Sequence of chain 1.B:
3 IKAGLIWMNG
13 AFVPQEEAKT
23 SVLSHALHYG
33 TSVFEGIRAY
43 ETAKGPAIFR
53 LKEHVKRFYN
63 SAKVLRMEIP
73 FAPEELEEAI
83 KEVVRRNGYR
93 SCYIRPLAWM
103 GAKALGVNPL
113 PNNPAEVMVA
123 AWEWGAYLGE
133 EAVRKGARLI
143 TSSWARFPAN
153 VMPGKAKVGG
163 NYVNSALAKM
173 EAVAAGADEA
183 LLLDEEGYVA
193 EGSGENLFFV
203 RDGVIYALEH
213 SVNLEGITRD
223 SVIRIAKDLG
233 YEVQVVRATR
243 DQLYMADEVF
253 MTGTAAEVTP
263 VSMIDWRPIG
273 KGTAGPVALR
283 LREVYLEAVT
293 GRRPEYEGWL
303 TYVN

Binding-site contacts:
Ligand atom C3R contacts residue PHE36 of chain 1.B at 4.4 Å (hydrophobic).
Ligand atom C contacts residue GLY196 of chain 1.B at 3.7 Å.
Ligand atom OB contacts residue PLP1 of chain 1.H at 4.1 Å.
Ligand atom C1R contacts residue PLP1 of chain 1.H at 4.4 Å.
Ligand atom C4R contacts residue TYR164 of chain 1.B at 4.0 Å (hydrophobic).
Ligand atom C2 contacts residue ALA257 of chain 1.B at 4.4 Å (hydrophobic).
Ligand atom N1 contacts residue GLU197 of chain 1.B at 3.5 Å (salt-bridge).
Ligand atom C3R contacts residue TYR31 of chain 2.B at 3.9 Å (hydrophobic).
Ligand atom OB contacts residue ALA257 of chain 1.B at 2.5 Å (h-bond).
Ligand atom C5R contacts residue PLP1 of chain 1.H at 4.3 Å.
Ligand atom C2R contacts residue PLP1 of chain 1.H at 4.3 Å.
Ligand atom C6R contacts residue GLY196 of chain 1.B at 3.5 Å.
Ligand atom OB contacts residue GLY255 of chain 1.B at 3.7 Å.
Ligand atom OA contacts residue ALA257 of chain 1.B at 3.3 Å (h-bond).
Ligand atom C contacts residue ALA257 of chain 1.B at 3.3 Å (hydrophobic).
Ligand atom C3 contacts residue GLY196 of chain 1.B at 3.0 Å.
Ligand atom C3R contacts residue ARG97 of chain 1.B at 3.5 Å.
Ligand atom C4R contacts residue ARG97 of chain 1.B at 4.3 Å.
Ligand atom C4R contacts residue PHE36 of chain 1.B at 3.8 Å (hydrophobic).
Ligand atom C6R contacts residue PLP1 of chain 1.H at 3.8 Å.
Ligand atom OA contacts residue GLY196 of chain 1.B at 3.5 Å (h-bond).
Ligand atom C2R contacts residue TYR95 of chain 1.B at 3.9 Å (hydrophobic).
Ligand atom C5R contacts residue TYR164 of chain 1.B at 3.8 Å (hydrophobic).
Ligand atom C contacts residue ALA258 of chain 1.B at 4.1 Å (hydrophobic).
Ligand atom C contacts residue GLY255 of chain 1.B at 3.9 Å.
Ligand atom OB contacts residue THR256 of chain 1.B at 3.0 Å (h-bond).
Ligand atom C3 contacts residue PLP1 of chain 1.H at 4.0 Å.
Ligand atom C4R contacts residue VAL109 of chain 2.B at 4.1 Å (hydrophobic).
Ligand atom OB contacts residue ALA258 of chain 1.B at 4.2 Å.
Ligand atom C4R contacts residue TYR31 of chain 2.B at 3.9 Å (hydrophobic).
Ligand atom C3R contacts residue TYR95 of chain 1.B at 4.0 Å (hydrophobic).
Ligand atom C1R contacts residue GLY196 of chain 1.B at 3.8 Å.
Ligand atom C2 contacts residue GLY196 of chain 1.B at 3.7 Å.
Ligand atom OA contacts residue ALA258 of chain 1.B at 3.2 Å (h-bond).
Ligand atom N1 contacts residue GLY196 of chain 1.B at 3.6 Å.
Ligand atom C5R contacts residue VAL109 of chain 2.B at 3.3 Å (hydrophobic).
Ligand atom OA contacts residue THR256 of chain 1.B at 3.6 Å.
Ligand atom C5R contacts residue GLY196 of chain 1.B at 4.3 Å.
Ligand atom C contacts residue THR256 of chain 1.B at 3.5 Å.
Ligand atom OA contacts residue GLY255 of chain 1.B at 3.4 Å.

Sequence of chain 2.B:
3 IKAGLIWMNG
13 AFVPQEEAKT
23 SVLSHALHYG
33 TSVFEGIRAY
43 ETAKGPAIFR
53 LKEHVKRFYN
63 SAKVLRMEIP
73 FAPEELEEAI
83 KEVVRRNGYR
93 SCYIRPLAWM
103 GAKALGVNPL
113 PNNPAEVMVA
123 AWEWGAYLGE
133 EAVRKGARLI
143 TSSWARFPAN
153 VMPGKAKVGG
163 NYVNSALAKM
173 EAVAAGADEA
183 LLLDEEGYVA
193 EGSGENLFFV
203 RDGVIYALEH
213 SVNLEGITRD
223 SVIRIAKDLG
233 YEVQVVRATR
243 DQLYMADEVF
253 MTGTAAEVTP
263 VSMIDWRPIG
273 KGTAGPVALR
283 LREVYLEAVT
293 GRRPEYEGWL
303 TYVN

The small molecule below binds the protein below.
Small molecule (SMILES): NCC1(CC(=O)O)CCCCC1